A protein and the small-molecule ligand that binds it are described below.
Small molecule (SMILES): CC(=O)N[C@H]1[C@H](O[C@H]2[C@H](O)[C@@H](NC(C)=O)CO[C@@H]2CO[C@@H]2O[C@@H](C)[C@@H](O)[C@@H](O)[C@@H]2O)O[C@H](CO)[C@@H](O)[C@@H]1O

Binding-site contacts:
Ligand atom O2 contacts residue PRO7 of chain 3.A at 4.0 Å.
Ligand atom C3 contacts residue ASN227 of chain 3.A at 3.8 Å.
Ligand atom O4 contacts residue ASN226 of chain 3.A at 4.4 Å.
Ligand atom O7 contacts residue THR156 of chain 3.A at 4.1 Å.
Ligand atom O3 contacts residue GLU228 of chain 3.A at 4.3 Å.
Ligand atom C8 contacts residue ASN227 of chain 3.A at 4.3 Å.
Ligand atom N2 contacts residue GLU228 of chain 3.A at 2.8 Å (salt-bridge).
Ligand atom C6 contacts residue GLU228 of chain 3.A at 4.3 Å.
Ligand atom C1 contacts residue ASN227 of chain 3.A at 1.4 Å.
Ligand atom C2 contacts residue ASN227 of chain 3.A at 2.4 Å.
Ligand atom C6 contacts residue ASP154 of chain 3.A at 4.2 Å.
Ligand atom C4 contacts residue ASN226 of chain 3.A at 4.4 Å.
Ligand atom C3 contacts residue GLU228 of chain 3.A at 3.6 Å.
Ligand atom C1 contacts residue GLU228 of chain 3.A at 3.9 Å.
Ligand atom C4 contacts residue ASN227 of chain 3.A at 4.1 Å.
Ligand atom O5 contacts residue ASN227 of chain 3.A at 2.4 Å (h-bond).
Ligand atom C5 contacts residue ASN227 of chain 3.A at 3.4 Å.
Ligand atom O3 contacts residue ILE205 of chain 3.A at 4.3 Å.
Ligand atom O6 contacts residue ASP154 of chain 3.A at 3.8 Å.
Ligand atom C6 contacts residue ASN227 of chain 3.A at 3.3 Å.
Ligand atom O7 contacts residue ASN227 of chain 3.A at 3.4 Å (h-bond).
Ligand atom C8 contacts residue GLU228 of chain 3.A at 3.9 Å.
Ligand atom C7 contacts residue GLU228 of chain 3.A at 3.8 Å.
Ligand atom O3 contacts residue PRO7 of chain 3.A at 4.0 Å.
Ligand atom O3 contacts residue ASP206 of chain 3.A at 4.3 Å.
Ligand atom C4 contacts residue ASN227 of chain 3.A at 4.2 Å.
Ligand atom O5 contacts residue ASP154 of chain 3.A at 4.3 Å.
Ligand atom C6 contacts residue ASN226 of chain 3.A at 3.8 Å.
Ligand atom C7 contacts residue ASN227 of chain 3.A at 3.3 Å.
Ligand atom C5 contacts residue ASN227 of chain 3.A at 3.7 Å.
Ligand atom N2 contacts residue ASN227 of chain 3.A at 2.8 Å (h-bond).
Ligand atom C2 contacts residue GLU228 of chain 3.A at 3.6 Å.

Sequence of chain 3.A:
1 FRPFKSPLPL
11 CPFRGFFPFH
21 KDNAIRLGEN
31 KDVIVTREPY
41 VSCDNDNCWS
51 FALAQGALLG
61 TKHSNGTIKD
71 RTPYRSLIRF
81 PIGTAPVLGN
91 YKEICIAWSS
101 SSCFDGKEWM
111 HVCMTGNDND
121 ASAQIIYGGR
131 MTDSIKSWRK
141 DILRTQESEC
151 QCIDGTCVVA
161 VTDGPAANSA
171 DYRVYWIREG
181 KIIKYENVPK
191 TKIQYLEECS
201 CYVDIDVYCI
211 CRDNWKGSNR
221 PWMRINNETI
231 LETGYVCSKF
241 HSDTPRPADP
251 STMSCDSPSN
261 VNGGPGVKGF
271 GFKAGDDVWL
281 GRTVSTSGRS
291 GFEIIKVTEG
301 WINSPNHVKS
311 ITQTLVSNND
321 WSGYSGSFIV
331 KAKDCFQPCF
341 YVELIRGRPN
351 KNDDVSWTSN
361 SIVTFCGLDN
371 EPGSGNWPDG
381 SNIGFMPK